Sequence of chain 1.C:
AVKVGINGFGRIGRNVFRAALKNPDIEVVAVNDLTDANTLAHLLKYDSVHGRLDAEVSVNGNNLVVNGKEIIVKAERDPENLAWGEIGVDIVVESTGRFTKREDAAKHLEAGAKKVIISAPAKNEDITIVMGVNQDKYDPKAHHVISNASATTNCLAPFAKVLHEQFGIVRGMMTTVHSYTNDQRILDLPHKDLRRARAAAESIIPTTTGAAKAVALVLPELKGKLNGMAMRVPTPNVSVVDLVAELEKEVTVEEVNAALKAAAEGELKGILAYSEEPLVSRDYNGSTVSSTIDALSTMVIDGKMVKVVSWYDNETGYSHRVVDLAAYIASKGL

Binding-site contacts:
Ligand atom O1 contacts residue HIS178 of chain 1.C at 2.7 Å (h-bond).
Ligand atom O2P contacts residue ARG232 of chain 1.C at 2.7 Å (salt-bridge).
Ligand atom C1 contacts residue THR152 of chain 1.C at 3.2 Å.
Ligand atom P contacts residue ARG232 of chain 1.C at 3.8 Å.
Ligand atom O4P contacts residue ASP183 of chain 1.C at 4.4 Å.
Ligand atom C2 contacts residue ALA151 of chain 1.C at 4.3 Å (hydrophobic).
Ligand atom O1 contacts residue NAD1 of chain 1.I at 4.1 Å.
Ligand atom O2P contacts residue ARG196 of chain 1.C at 3.8 Å.
Ligand atom O4P contacts residue THR181 of chain 1.C at 3.8 Å.
Ligand atom O1 contacts residue THR152 of chain 1.C at 3.4 Å (h-bond).
Ligand atom C1 contacts residue ALA151 of chain 1.C at 4.2 Å (hydrophobic).
Ligand atom C2 contacts residue HIS178 of chain 1.C at 4.1 Å.
Ligand atom C3 contacts residue NAD1 of chain 1.I at 4.4 Å.
Ligand atom O2 contacts residue ALA151 of chain 1.C at 3.4 Å (h-bond).
Ligand atom P contacts residue ASP183 of chain 1.C at 4.4 Å.
Ligand atom O4P contacts residue NAD1 of chain 1.I at 3.2 Å (h-bond).
Ligand atom O3P contacts residue ARG232 of chain 1.C at 4.1 Å.
Ligand atom P contacts residue THR181 of chain 1.C at 3.7 Å.
Ligand atom O1P contacts residue NAD1 of chain 1.I at 3.4 Å (h-bond).
Ligand atom O3P contacts residue NAD1 of chain 1.I at 3.8 Å.
Ligand atom P contacts residue NAD1 of chain 1.I at 3.7 Å.
Ligand atom O3P contacts residue ASP183 of chain 1.C at 4.1 Å.
Ligand atom O1P contacts residue ARG232 of chain 1.C at 4.0 Å.
Ligand atom O1 contacts residue ALA151 of chain 1.C at 3.1 Å.
Ligand atom O2P contacts residue THR181 of chain 1.C at 2.5 Å (h-bond).
Ligand atom C2 contacts residue SER150 of chain 1.C at 4.1 Å.
Ligand atom C2 contacts residue NAD1 of chain 1.I at 4.4 Å.
Ligand atom C2 contacts residue THR152 of chain 1.C at 4.4 Å.
Ligand atom O1 contacts residue TYR312 of chain 1.C at 4.2 Å.
Ligand atom O2 contacts residue SER150 of chain 1.C at 3.8 Å.
Ligand atom P contacts residue ARG196 of chain 1.C at 4.1 Å.
Ligand atom O3P contacts residue ARG196 of chain 1.C at 3.3 Å (salt-bridge).
Ligand atom C3 contacts residue ARG232 of chain 1.C at 3.7 Å.
Ligand atom O2 contacts residue NAD1 of chain 1.I at 3.2 Å.
Ligand atom C1 contacts residue HIS178 of chain 1.C at 2.9 Å.
Ligand atom O2P contacts residue ASP183 of chain 1.C at 4.2 Å.
Ligand atom C3 contacts residue HIS178 of chain 1.C at 4.0 Å.
Ligand atom O1 contacts residue ASN314 of chain 1.C at 4.1 Å.

A small-molecule ligand and the protein it binds are described below.
Small molecule (SMILES): O=C[C@H](O)COP(=O)(O)O